A protein and the small-molecule ligand that binds it are described below.
Small molecule (SMILES): CC(=O)N[C@H]1[C@H](O[C@H]2[C@H](O)[C@@H](NC(C)=O)CO[C@@H]2CO[C@@H]2O[C@@H](C)[C@@H](O)[C@@H](O)[C@@H]2O)O[C@H](CO)[C@@H](O[C@@H]2O[C@H](CO)[C@@H](O)[C@H](O)[C@@H]2O)[C@@H]1O

Binding-site contacts:
Ligand atom C7 contacts residue GLN126 of chain 1.A at 4.2 Å.
Ligand atom C4 contacts residue ASN152 of chain 1.A at 4.2 Å.
Ligand atom C2 contacts residue ASN152 of chain 1.A at 2.5 Å.
Ligand atom N2 contacts residue ASN152 of chain 1.A at 2.9 Å (h-bond).
Ligand atom C7 contacts residue ASN152 of chain 1.A at 3.3 Å.
Ligand atom C5 contacts residue ASN152 of chain 1.A at 3.7 Å.
Ligand atom O5 contacts residue ASN152 of chain 1.A at 2.4 Å (h-bond).
Ligand atom N2 contacts residue GLN126 of chain 1.A at 3.2 Å (h-bond).
Ligand atom O3 contacts residue GLN126 of chain 1.A at 4.1 Å.
Ligand atom O7 contacts residue ASN152 of chain 1.A at 3.3 Å (h-bond).
Ligand atom C1 contacts residue ASN152 of chain 1.A at 1.5 Å.
Ligand atom C2 contacts residue GLN126 of chain 1.A at 3.9 Å.
Ligand atom O7 contacts residue THR128 of chain 1.A at 4.2 Å.
Ligand atom C8 contacts residue ASN152 of chain 1.A at 4.5 Å.
Ligand atom C3 contacts residue ASN152 of chain 1.A at 3.8 Å.
Ligand atom C8 contacts residue GLN126 of chain 1.A at 3.9 Å.
Ligand atom C1 contacts residue GLN126 of chain 1.A at 4.3 Å.
Ligand atom C8 contacts residue THR128 of chain 1.A at 4.4 Å.
Ligand atom C3 contacts residue GLN126 of chain 1.A at 3.7 Å.

Sequence of chain 1.A:
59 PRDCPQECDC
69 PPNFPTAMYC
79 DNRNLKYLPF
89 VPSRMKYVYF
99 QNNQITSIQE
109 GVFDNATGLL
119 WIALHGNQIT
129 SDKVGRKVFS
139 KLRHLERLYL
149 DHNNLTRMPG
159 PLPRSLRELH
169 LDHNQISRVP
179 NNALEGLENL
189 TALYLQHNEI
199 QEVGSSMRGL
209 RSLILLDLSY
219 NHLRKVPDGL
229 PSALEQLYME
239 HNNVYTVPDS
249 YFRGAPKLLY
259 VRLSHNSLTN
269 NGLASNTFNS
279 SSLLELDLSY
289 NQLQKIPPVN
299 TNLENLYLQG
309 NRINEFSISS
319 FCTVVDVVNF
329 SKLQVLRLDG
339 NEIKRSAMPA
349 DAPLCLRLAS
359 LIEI